Binding-site contacts:
Ligand atom N1 contacts residue HGR1 of chain 1.CRA at 4.1 Å.
Ligand atom C25 contacts residue HGR1 of chain 1.CRA at 3.7 Å.
Ligand atom C28 contacts residue HGR1 of chain 1.CRA at 3.7 Å.
Ligand atom C29 contacts residue HGR1 of chain 1.CRA at 3.2 Å.
Ligand atom C24 contacts residue HGR1 of chain 1.CRA at 4.2 Å.

A protein and the small-molecule ligand that binds it are described below.
Small molecule (SMILES): CC[C@H]1OC(=O)[C@H](C)[C@@H](O[C@H]2C[C@@](C)(OC)[C@@H](O)[C@H](C)O2)[C@H](C)[C@@H](O[C@@H]2O[C@H](C)C[C@H](N(C)C)[C@H]2O)[C@](C)(O)C[C@@H](C)C(=O)[C@H](C)[C@@H](O)[C@]1(C)O